Sequence of chain 1.B:
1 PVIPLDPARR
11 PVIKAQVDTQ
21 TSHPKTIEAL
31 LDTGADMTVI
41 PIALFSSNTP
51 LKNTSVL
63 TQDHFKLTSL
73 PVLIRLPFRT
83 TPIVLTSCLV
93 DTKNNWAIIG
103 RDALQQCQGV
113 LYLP

Sequence of chain 1.A:
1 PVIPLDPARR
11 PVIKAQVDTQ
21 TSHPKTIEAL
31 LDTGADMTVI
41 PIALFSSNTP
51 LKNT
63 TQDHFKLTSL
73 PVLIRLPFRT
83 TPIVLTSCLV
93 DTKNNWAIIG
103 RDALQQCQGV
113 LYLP

Binding-site contacts:
Ligand atom N22 contacts residue ASP32 of chain 1.A at 2.8 Å (salt-bridge).
Ligand atom C5 contacts residue ALA35 of chain 1.B at 3.5 Å (hydrophobic).
Ligand atom N42 contacts residue ASP36 of chain 1.A at 2.9 Å (salt-bridge).
Ligand atom C2 contacts residue LEU57 of chain 1.B at 3.8 Å (hydrophobic).
Ligand atom N43 contacts residue ASP36 of chain 1.B at 2.9 Å (salt-bridge).
Ligand atom N42 contacts residue MET37 of chain 1.A at 3.9 Å.
Ligand atom C18 contacts residue LEU57 of chain 1.B at 3.4 Å (hydrophobic).
Ligand atom C25 contacts residue ALA35 of chain 1.B at 4.0 Å (hydrophobic).
Ligand atom C35 contacts residue ASP32 of chain 1.B at 3.7 Å.
Ligand atom C35 contacts residue GLY34 of chain 1.A at 3.9 Å.
Ligand atom C33 contacts residue ILE100 of chain 1.B at 3.7 Å (hydrophobic).
Ligand atom C34 contacts residue ASP32 of chain 1.B at 4.0 Å.
Ligand atom C25 contacts residue GLY34 of chain 1.B at 3.8 Å.
Ligand atom C1 contacts residue VAL39 of chain 1.A at 4.0 Å (hydrophobic).
Ligand atom N42 contacts residue LEU91 of chain 1.A at 3.9 Å.
Ligand atom C36 contacts residue GLY34 of chain 1.A at 3.8 Å.
Ligand atom C4 contacts residue ASP36 of chain 1.A at 3.9 Å.
Ligand atom C1 contacts residue ALA35 of chain 1.A at 4.1 Å (hydrophobic).
Ligand atom C13 contacts residue TRP98 of chain 1.A at 4.0 Å (hydrophobic).
Ligand atom C25 contacts residue ASP32 of chain 1.A at 3.6 Å.
Ligand atom C21 contacts residue ASP32 of chain 1.A at 3.1 Å.
Ligand atom C30 contacts residue GLY34 of chain 1.B at 3.8 Å.
Ligand atom N43 contacts residue MET37 of chain 1.B at 3.5 Å (h-bond).
Ligand atom C14 contacts residue GLY34 of chain 1.B at 3.6 Å.
Ligand atom C36 contacts residue ARG10 of chain 1.B at 4.1 Å.
Ligand atom C25 contacts residue ASP32 of chain 1.B at 3.2 Å.
Ligand atom C34 contacts residue ILE100 of chain 1.B at 4.1 Å (hydrophobic).
Ligand atom C21 contacts residue ALA35 of chain 1.A at 3.9 Å (hydrophobic).
Ligand atom C20 contacts residue ALA35 of chain 1.B at 3.8 Å (hydrophobic).
Ligand atom C33 contacts residue ASP32 of chain 1.B at 3.2 Å.
Ligand atom C7 contacts residue ASP32 of chain 1.A at 3.6 Å.
Ligand atom C37 contacts residue TRP98 of chain 1.B at 3.7 Å (hydrophobic).
Ligand atom C5 contacts residue MET37 of chain 1.B at 3.6 Å (hydrophobic).
Ligand atom N22 contacts residue ASP32 of chain 1.B at 2.8 Å (salt-bridge).
Ligand atom C1 contacts residue LEU91 of chain 1.A at 4.0 Å (hydrophobic).
Ligand atom C6 contacts residue ASP36 of chain 1.B at 4.0 Å.
Ligand atom C39 contacts residue TRP98 of chain 1.B at 3.7 Å (hydrophobic).
Ligand atom C29 contacts residue TRP98 of chain 1.A at 3.5 Å (hydrophobic).
Ligand atom C21 contacts residue ASP32 of chain 1.B at 3.8 Å.
Ligand atom C7 contacts residue ILE100 of chain 1.A at 3.7 Å (hydrophobic).

A small-molecule ligand and the protein it binds are described below.
Small molecule (SMILES): Nc1ccc(S(=O)(=O)N(Cc2ccccc2)[C@H]2CNC[C@@H]2N(Cc2ccccc2)S(=O)(=O)c2ccc(N)cc2)cc1